Binding-site contacts:
Ligand atom O17 contacts residue PHE212 of chain 1.A at 3.5 Å.
Ligand atom P contacts residue GLY213 of chain 1.A at 3.9 Å.
Ligand atom C3 contacts residue LEU100 of chain 1.A at 3.6 Å (hydrophobic).
Ligand atom O12 contacts residue ILE232 of chain 1.A at 3.9 Å.
Ligand atom C4 contacts residue TYR175 of chain 1.A at 3.5 Å (hydrophobic).
Ligand atom C7 contacts residue ALA129 of chain 1.A at 3.7 Å (hydrophobic).
Ligand atom O21 contacts residue GLY213 of chain 1.A at 3.0 Å (h-bond).
Ligand atom O21 contacts residue PHE212 of chain 1.A at 3.4 Å.
Ligand atom O21 contacts residue THR183 of chain 1.A at 3.7 Å.
Ligand atom O22 contacts residue GLY234 of chain 1.A at 3.1 Å (h-bond).
Ligand atom C4 contacts residue LEU100 of chain 1.A at 3.9 Å (hydrophobic).
Ligand atom C4 contacts residue LEU127 of chain 1.A at 3.7 Å (hydrophobic).
Ligand atom P contacts residue GLY184 of chain 1.A at 3.9 Å.
Ligand atom C3 contacts residue TYR175 of chain 1.A at 3.9 Å (hydrophobic).
Ligand atom C2 contacts residue THR183 of chain 1.A at 3.9 Å.
Ligand atom S11 contacts residue TYR175 of chain 1.A at 3.7 Å.
Ligand atom O13 contacts residue LEU100 of chain 1.A at 3.5 Å.
Ligand atom C18 contacts residue THR183 of chain 1.A at 3.5 Å.
Ligand atom C10 contacts residue PHE212 of chain 1.A at 3.9 Å (hydrophobic).
Ligand atom O12 contacts residue TYR175 of chain 1.A at 2.8 Å (h-bond).
Ligand atom C6 contacts residue PHE212 of chain 1.A at 3.8 Å (hydrophobic).
Ligand atom C9 contacts residue ILE153 of chain 1.A at 3.5 Å (hydrophobic).
Ligand atom C10 contacts residue ILE153 of chain 1.A at 3.7 Å (hydrophobic).
Ligand atom O22 contacts residue SER235 of chain 1.A at 3.3 Å (h-bond).
Ligand atom O20 contacts residue GLY234 of chain 1.A at 3.8 Å.
Ligand atom C16 contacts residue GLY234 of chain 1.A at 3.8 Å.
Ligand atom O20 contacts residue GLY184 of chain 1.A at 3.7 Å.
Ligand atom O22 contacts residue GLY213 of chain 1.A at 3.9 Å.
Ligand atom O20 contacts residue THR183 of chain 1.A at 3.4 Å.
Ligand atom P contacts residue SER235 of chain 1.A at 3.8 Å.
Ligand atom O13 contacts residue GLU49 of chain 1.A at 3.2 Å.
Ligand atom N1 contacts residue PHE22 of chain 1.A at 3.8 Å.
Ligand atom C7 contacts residue ALA59 of chain 1.A at 3.6 Å (hydrophobic).
Ligand atom C5 contacts residue PHE212 of chain 1.A at 3.6 Å (hydrophobic).
Ligand atom O13 contacts residue PHE22 of chain 1.A at 3.0 Å.
Ligand atom O21 contacts residue GLY184 of chain 1.A at 2.9 Å (h-bond).
Ligand atom O20 contacts residue SER235 of chain 1.A at 2.7 Å (h-bond).
Ligand atom C2 contacts residue LEU100 of chain 1.A at 3.5 Å (hydrophobic).
Ligand atom C18 contacts residue TYR175 of chain 1.A at 3.8 Å (hydrophobic).
Ligand atom C1 contacts residue THR183 of chain 1.A at 3.8 Å.

The protein below binds the small molecule below.
Small molecule (SMILES): O=P(O)(O)OCCNS(=O)(=O)c1ccc2ccccc2c1

Sequence of chain 1.A:
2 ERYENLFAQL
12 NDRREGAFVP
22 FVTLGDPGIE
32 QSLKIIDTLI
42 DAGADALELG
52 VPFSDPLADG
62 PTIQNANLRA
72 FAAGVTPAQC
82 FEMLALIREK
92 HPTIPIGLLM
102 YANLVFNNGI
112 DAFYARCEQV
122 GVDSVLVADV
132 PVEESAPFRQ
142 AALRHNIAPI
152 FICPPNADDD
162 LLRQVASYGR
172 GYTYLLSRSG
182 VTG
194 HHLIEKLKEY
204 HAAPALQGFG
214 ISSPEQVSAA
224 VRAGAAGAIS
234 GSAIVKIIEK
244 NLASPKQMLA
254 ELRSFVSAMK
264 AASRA